Sequence of chain 1.A:
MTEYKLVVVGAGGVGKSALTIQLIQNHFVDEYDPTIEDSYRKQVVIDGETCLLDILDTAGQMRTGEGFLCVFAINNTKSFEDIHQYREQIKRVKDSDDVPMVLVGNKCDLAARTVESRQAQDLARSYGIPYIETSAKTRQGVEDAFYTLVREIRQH

Binding-site contacts:
Ligand atom C5 contacts residue LYS147 of chain 1.A at 3.9 Å.
Ligand atom O1 contacts residue LYS147 of chain 1.A at 2.9 Å.
Ligand atom C4 contacts residue ASP30 of chain 1.A at 3.3 Å.
Ligand atom C1 contacts residue LYS147 of chain 1.A at 3.7 Å.
Ligand atom O3 contacts residue ASP30 of chain 1.A at 2.8 Å (salt-bridge).
Ligand atom O2 contacts residue ASP30 of chain 1.A at 4.0 Å.
Ligand atom C3 contacts residue ASP30 of chain 1.A at 3.5 Å.
Ligand atom O3 contacts residue PHE28 of chain 1.A at 3.7 Å.
Ligand atom O2 contacts residue LYS147 of chain 1.A at 3.4 Å.

A small-molecule ligand and the protein it binds are described below.
Small molecule (SMILES): O[C@H]1CO[C@H]2OCCC21